The protein below binds the small molecule below.
Small molecule (SMILES): NCc1ccc(Cl)cc1

Sequence of chain 1.B:
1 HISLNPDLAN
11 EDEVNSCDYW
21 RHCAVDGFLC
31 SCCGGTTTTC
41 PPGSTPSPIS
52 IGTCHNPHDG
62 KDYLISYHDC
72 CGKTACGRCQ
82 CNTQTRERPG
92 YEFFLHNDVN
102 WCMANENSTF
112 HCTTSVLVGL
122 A

Sequence of chain 1.C:
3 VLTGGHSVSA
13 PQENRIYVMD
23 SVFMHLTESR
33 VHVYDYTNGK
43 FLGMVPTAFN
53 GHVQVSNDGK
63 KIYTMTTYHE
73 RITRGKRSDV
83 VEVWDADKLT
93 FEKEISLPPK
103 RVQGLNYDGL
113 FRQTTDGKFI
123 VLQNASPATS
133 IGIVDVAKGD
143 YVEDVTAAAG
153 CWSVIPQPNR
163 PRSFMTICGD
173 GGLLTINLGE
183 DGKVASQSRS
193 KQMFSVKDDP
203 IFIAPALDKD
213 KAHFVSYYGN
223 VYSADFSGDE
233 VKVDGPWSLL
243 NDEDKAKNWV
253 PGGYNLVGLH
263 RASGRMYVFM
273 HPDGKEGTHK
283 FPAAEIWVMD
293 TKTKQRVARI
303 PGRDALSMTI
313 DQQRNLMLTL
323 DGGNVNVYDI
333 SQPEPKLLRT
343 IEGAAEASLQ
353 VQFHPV

Binding-site contacts:
Ligand atom CG contacts residue ASP26 of chain 1.B at 4.3 Å.
Ligand atom CD2 contacts residue ASN98 of chain 1.B at 4.1 Å.
Ligand atom CG contacts residue ASN101 of chain 1.B at 4.3 Å.
Ligand atom CL contacts residue LEU28 of chain 1.C at 4.0 Å.
Ligand atom CL contacts residue GLY106 of chain 1.C at 3.4 Å.
Ligand atom CE1 contacts residue ASN101 of chain 1.B at 3.6 Å.
Ligand atom CG contacts residue PHE25 of chain 1.C at 3.9 Å (hydrophobic).
Ligand atom CZ contacts residue LEU28 of chain 1.C at 4.2 Å (hydrophobic).
Ligand atom CZ contacts residue PHE25 of chain 1.C at 4.3 Å (hydrophobic).
Ligand atom CZ contacts residue GLY106 of chain 1.C at 4.1 Å.
Ligand atom CG contacts residue VAL100 of chain 1.B at 3.8 Å (hydrophobic).
Ligand atom CD2 contacts residue ASP26 of chain 1.B at 4.0 Å.
Ligand atom CE1 contacts residue LEU28 of chain 1.C at 3.9 Å (hydrophobic).
Ligand atom CD1 contacts residue PHE111 of chain 1.B at 4.0 Å (hydrophobic).
Ligand atom CE2 contacts residue LEU107 of chain 1.C at 4.0 Å (hydrophobic).
Ligand atom CL contacts residue ASN52 of chain 1.C at 3.3 Å.
Ligand atom CZ contacts residue ASN101 of chain 1.B at 3.8 Å.
Ligand atom N1 contacts residue VAL100 of chain 1.B at 3.1 Å (h-bond).
Ligand atom CD2 contacts residue ASN101 of chain 1.B at 4.1 Å.
Ligand atom CB contacts residue VAL100 of chain 1.B at 4.0 Å (hydrophobic).
Ligand atom CB contacts residue ASP26 of chain 1.B at 2.9 Å.
Ligand atom CE1 contacts residue PHE25 of chain 1.C at 3.9 Å (hydrophobic).
Ligand atom CE2 contacts residue VAL100 of chain 1.B at 3.8 Å (hydrophobic).
Ligand atom CB contacts residue ASN98 of chain 1.B at 3.9 Å.
Ligand atom CL contacts residue GLN105 of chain 1.C at 3.6 Å.
Ligand atom CD1 contacts residue PHE25 of chain 1.C at 3.7 Å (hydrophobic).
Ligand atom CD2 contacts residue LEU107 of chain 1.C at 4.3 Å (hydrophobic).
Ligand atom CB contacts residue PHE25 of chain 1.C at 4.2 Å (hydrophobic).
Ligand atom CD2 contacts residue PHE25 of chain 1.C at 4.3 Å (hydrophobic).
Ligand atom CE2 contacts residue ASP99 of chain 1.B at 3.8 Å.
Ligand atom CD1 contacts residue ASN101 of chain 1.B at 4.0 Å.
Ligand atom CB contacts residue TRQ51 of chain 1.B at 3.6 Å.
Ligand atom CD2 contacts residue ASP99 of chain 1.B at 3.9 Å.
Ligand atom N1 contacts residue ASN98 of chain 1.B at 3.0 Å (h-bond).
Ligand atom N1 contacts residue ASP26 of chain 1.B at 3.1 Å (salt-bridge).
Ligand atom CE2 contacts residue ASN101 of chain 1.B at 3.9 Å.
Ligand atom CD2 contacts residue VAL100 of chain 1.B at 3.5 Å (hydrophobic).
Ligand atom N1 contacts residue TRQ51 of chain 1.B at 2.7 Å (h-bond).
Ligand atom CL contacts residue ASN101 of chain 1.B at 4.1 Å.
Ligand atom CE2 contacts residue GLY106 of chain 1.C at 3.7 Å.